This protein binds this small molecule.
Small molecule (SMILES): O=C(NCc1ccccc1)c1cc(-c2n[nH]cc2-c2cccc(Cl)c2)c[nH]1

Sequence of chain 1.A:
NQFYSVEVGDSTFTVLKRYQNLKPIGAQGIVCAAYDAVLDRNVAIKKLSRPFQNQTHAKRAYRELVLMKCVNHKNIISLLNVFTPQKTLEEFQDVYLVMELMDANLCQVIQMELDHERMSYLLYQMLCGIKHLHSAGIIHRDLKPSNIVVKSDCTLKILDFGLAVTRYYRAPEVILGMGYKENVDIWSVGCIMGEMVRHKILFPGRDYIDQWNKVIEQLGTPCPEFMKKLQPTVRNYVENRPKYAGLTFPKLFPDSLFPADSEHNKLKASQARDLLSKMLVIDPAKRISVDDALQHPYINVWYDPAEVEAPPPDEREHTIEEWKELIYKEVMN

Binding-site contacts:
Ligand atom C7 contacts residue MET109 of chain 1.A at 3.8 Å (hydrophobic).
Ligand atom O21 contacts residue ASP113 of chain 1.A at 3.5 Å (salt-bridge).
Ligand atom C5 contacts residue VAL41 of chain 1.A at 3.8 Å (hydrophobic).
Ligand atom C20 contacts residue MET112 of chain 1.A at 3.7 Å (hydrophobic).
Ligand atom N12 contacts residue GLU110 of chain 1.A at 3.5 Å (salt-bridge).
Ligand atom N10 contacts residue ALA54 of chain 1.A at 3.5 Å.
Ligand atom C9 contacts residue GLU110 of chain 1.A at 3.8 Å.
Ligand atom CL1 contacts residue LYS56 of chain 1.A at 3.5 Å.
Ligand atom N10 contacts residue MET112 of chain 1.A at 3.5 Å (h-bond).
Ligand atom C3 contacts residue ALA37 of chain 1.A at 3.6 Å (hydrophobic).
Ligand atom C13 contacts residue MET112 of chain 1.A at 4.0 Å (hydrophobic).
Ligand atom CL1 contacts residue LEU169 of chain 1.A at 4.0 Å.
Ligand atom C9 contacts residue ALA54 of chain 1.A at 3.5 Å (hydrophobic).
Ligand atom C23 contacts residue ASP113 of chain 1.A at 3.3 Å.
Ligand atom N12 contacts residue LEU111 of chain 1.A at 3.7 Å.
Ligand atom C27 contacts residue PRO32 of chain 1.A at 3.5 Å (hydrophobic).
Ligand atom O21 contacts residue ALA114 of chain 1.A at 3.8 Å.
Ligand atom CL1 contacts residue ALA37 of chain 1.A at 3.7 Å.
Ligand atom O21 contacts residue ILE33 of chain 1.A at 3.8 Å.
Ligand atom C19 contacts residue MET112 of chain 1.A at 3.2 Å (hydrophobic).
Ligand atom N22 contacts residue ASP113 of chain 1.A at 3.5 Å (salt-bridge).
Ligand atom C15 contacts residue VAL159 of chain 1.A at 3.6 Å (hydrophobic).
Ligand atom C20 contacts residue ALA114 of chain 1.A at 3.9 Å (hydrophobic).
Ligand atom C2 contacts residue LEU169 of chain 1.A at 3.6 Å (hydrophobic).
Ligand atom C20 contacts residue ILE33 of chain 1.A at 3.7 Å (hydrophobic).
Ligand atom C18 contacts residue ILE33 of chain 1.A at 3.6 Å (hydrophobic).
Ligand atom C20 contacts residue ASP113 of chain 1.A at 3.6 Å.
Ligand atom C18 contacts residue MET112 of chain 1.A at 3.7 Å (hydrophobic).
Ligand atom C7 contacts residue LEU169 of chain 1.A at 3.6 Å (hydrophobic).
Ligand atom N10 contacts residue GLU110 of chain 1.A at 2.7 Å (salt-bridge).
Ligand atom N10 contacts residue LEU111 of chain 1.A at 3.8 Å.
Ligand atom N22 contacts residue MET112 of chain 1.A at 2.9 Å (h-bond).
Ligand atom C4 contacts residue VAL41 of chain 1.A at 3.5 Å (hydrophobic).
Ligand atom C8 contacts residue ALA54 of chain 1.A at 3.9 Å (hydrophobic).
Ligand atom C28 contacts residue ALA43 of chain 1.A at 3.7 Å (hydrophobic).
Ligand atom C23 contacts residue MET112 of chain 1.A at 3.8 Å (hydrophobic).
Ligand atom C3 contacts residue VAL41 of chain 1.A at 3.7 Å (hydrophobic).
Ligand atom N16 contacts residue ILE33 of chain 1.A at 3.8 Å.
Ligand atom C26 contacts residue PRO32 of chain 1.A at 3.2 Å (hydrophobic).
Ligand atom N12 contacts residue MET112 of chain 1.A at 2.8 Å (h-bond).